The small molecule below binds the protein below.
Small molecule (SMILES): NCCC[C@H](N)C(=O)O

Binding-site contacts:
Ligand atom CD contacts residue ASP791 of chain 1.G at 3.0 Å.
Ligand atom NE contacts residue GLU892 of chain 1.G at 2.6 Å (salt-bridge).
Ligand atom CD contacts residue VAL893 of chain 1.G at 3.6 Å (hydrophobic).
Ligand atom C contacts residue LEU907 of chain 1.G at 3.7 Å (hydrophobic).
Ligand atom NE contacts residue ALA793 of chain 1.G at 3.7 Å.
Ligand atom OXT contacts residue LEU907 of chain 1.G at 3.5 Å.
Ligand atom CG contacts residue GLU892 of chain 1.G at 3.8 Å.
Ligand atom NE contacts residue GLU783 of chain 1.G at 2.8 Å (salt-bridge).
Ligand atom NE contacts residue SER792 of chain 1.G at 4.0 Å.
Ligand atom OXT contacts residue THR1042 of chain 1.G at 2.6 Å (h-bond).
Ligand atom CG contacts residue LEU895 of chain 1.G at 3.9 Å (hydrophobic).
Ligand atom N contacts residue HIS1039 of chain 1.G at 4.0 Å.
Ligand atom O contacts residue THR1043 of chain 1.G at 4.2 Å.
Ligand atom CB contacts residue LEU907 of chain 1.G at 3.8 Å (hydrophobic).
Ligand atom CG contacts residue ASP791 of chain 1.G at 4.5 Å.
Ligand atom O contacts residue LEU907 of chain 1.G at 4.1 Å.
Ligand atom O contacts residue TYR1040 of chain 1.G at 3.6 Å.
Ligand atom O contacts residue ASP1041 of chain 1.G at 3.0 Å.
Ligand atom CD contacts residue LEU895 of chain 1.G at 4.0 Å (hydrophobic).
Ligand atom OXT contacts residue TYR1040 of chain 1.G at 3.9 Å.
Ligand atom CD contacts residue GLU892 of chain 1.G at 3.6 Å.
Ligand atom CD contacts residue LEU907 of chain 1.G at 3.7 Å (hydrophobic).
Ligand atom CG contacts residue GLU783 of chain 1.G at 4.1 Å.
Ligand atom CG contacts residue LEU907 of chain 1.G at 4.2 Å (hydrophobic).
Ligand atom CA contacts residue LEU907 of chain 1.G at 4.3 Å (hydrophobic).
Ligand atom CA contacts residue TYR1040 of chain 1.G at 3.8 Å (hydrophobic).
Ligand atom CD contacts residue GLU783 of chain 1.G at 3.5 Å.
Ligand atom CG contacts residue VAL893 of chain 1.G at 4.4 Å (hydrophobic).
Ligand atom NE contacts residue ASP791 of chain 1.G at 2.8 Å (salt-bridge).
Ligand atom C contacts residue TYR1040 of chain 1.G at 3.7 Å (hydrophobic).
Ligand atom N contacts residue ASP1041 of chain 1.G at 3.3 Å (salt-bridge).
Ligand atom O contacts residue THR1042 of chain 1.G at 2.6 Å (h-bond).
Ligand atom OXT contacts residue ASP1041 of chain 1.G at 4.4 Å.
Ligand atom N contacts residue TYR1040 of chain 1.G at 2.9 Å (h-bond).
Ligand atom NE contacts residue VAL893 of chain 1.G at 3.8 Å.
Ligand atom CA contacts residue ASP1041 of chain 1.G at 4.4 Å.
Ligand atom C contacts residue ASP1041 of chain 1.G at 3.9 Å.
Ligand atom CB contacts residue GLU783 of chain 1.G at 3.6 Å.
Ligand atom C contacts residue THR1042 of chain 1.G at 3.4 Å.

Sequence of chain 1.G:
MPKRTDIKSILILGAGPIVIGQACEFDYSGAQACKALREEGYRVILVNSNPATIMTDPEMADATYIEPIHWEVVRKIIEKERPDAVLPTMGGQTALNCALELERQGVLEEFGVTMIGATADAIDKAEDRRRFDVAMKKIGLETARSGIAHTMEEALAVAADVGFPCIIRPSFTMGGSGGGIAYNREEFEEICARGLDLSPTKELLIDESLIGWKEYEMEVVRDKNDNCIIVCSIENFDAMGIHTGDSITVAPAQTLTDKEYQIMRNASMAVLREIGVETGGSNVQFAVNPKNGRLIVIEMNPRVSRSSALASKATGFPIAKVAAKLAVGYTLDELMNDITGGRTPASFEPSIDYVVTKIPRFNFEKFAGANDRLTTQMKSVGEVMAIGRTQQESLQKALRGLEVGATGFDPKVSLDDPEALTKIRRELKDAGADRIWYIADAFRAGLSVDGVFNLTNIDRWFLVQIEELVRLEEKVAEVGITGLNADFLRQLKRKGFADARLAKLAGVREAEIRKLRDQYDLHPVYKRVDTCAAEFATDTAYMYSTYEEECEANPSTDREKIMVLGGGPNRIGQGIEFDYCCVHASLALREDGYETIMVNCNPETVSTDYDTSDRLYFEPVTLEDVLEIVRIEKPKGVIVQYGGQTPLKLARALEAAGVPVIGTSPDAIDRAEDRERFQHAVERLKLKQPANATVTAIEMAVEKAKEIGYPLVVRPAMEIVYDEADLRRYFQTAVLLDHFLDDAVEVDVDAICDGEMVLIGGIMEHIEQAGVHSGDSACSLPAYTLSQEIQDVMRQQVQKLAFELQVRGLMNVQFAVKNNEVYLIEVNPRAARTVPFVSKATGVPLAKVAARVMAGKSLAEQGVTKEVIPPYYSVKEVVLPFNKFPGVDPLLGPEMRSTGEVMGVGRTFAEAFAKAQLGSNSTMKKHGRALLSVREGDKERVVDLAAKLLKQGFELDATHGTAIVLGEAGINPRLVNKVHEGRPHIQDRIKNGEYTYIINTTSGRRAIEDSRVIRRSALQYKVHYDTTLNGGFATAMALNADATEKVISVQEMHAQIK